Sequence of chain 1.A:
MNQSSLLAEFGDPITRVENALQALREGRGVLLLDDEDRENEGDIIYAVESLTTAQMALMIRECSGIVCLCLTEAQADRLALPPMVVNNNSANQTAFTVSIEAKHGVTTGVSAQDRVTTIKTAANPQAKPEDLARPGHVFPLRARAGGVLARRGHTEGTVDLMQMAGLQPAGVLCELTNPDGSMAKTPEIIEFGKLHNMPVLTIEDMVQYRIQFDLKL

Sequence of chain 1.B:
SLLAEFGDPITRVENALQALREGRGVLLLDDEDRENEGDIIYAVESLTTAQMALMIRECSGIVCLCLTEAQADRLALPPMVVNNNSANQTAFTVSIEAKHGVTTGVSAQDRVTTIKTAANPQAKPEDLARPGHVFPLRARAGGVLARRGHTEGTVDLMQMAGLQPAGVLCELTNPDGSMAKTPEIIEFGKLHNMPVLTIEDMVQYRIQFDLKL

Binding-site contacts:
Ligand atom C4 contacts residue GLU59 of chain 1.A at 3.5 Å.
Ligand atom ON contacts residue HIS157 of chain 1.B at 3.0 Å (h-bond).
Ligand atom O4 contacts residue THR175 of chain 1.A at 3.9 Å.
Ligand atom C1 contacts residue HIS157 of chain 1.B at 3.4 Å.
Ligand atom P contacts residue HIS174 of chain 1.A at 3.5 Å.
Ligand atom ON contacts residue GLU195 of chain 1.A at 3.6 Å (salt-bridge).
Ligand atom C1 contacts residue PHE116 of chain 1.A at 3.8 Å (hydrophobic).
Ligand atom O2 contacts residue LEU161 of chain 1.A at 3.0 Å.
Ligand atom N contacts residue HIS157 of chain 1.B at 3.6 Å.
Ligand atom P contacts residue ARG171 of chain 1.A at 3.7 Å.
Ligand atom O2 contacts residue LEU193 of chain 1.A at 3.8 Å.
Ligand atom O1 contacts residue HIS157 of chain 1.B at 2.5 Å (h-bond).
Ligand atom C4 contacts residue HIS174 of chain 1.A at 3.4 Å.
Ligand atom O7 contacts residue ARG58 of chain 1.A at 3.1 Å (salt-bridge).
Ligand atom O5 contacts residue GLY173 of chain 1.A at 3.7 Å.
Ligand atom N contacts residue CYS88 of chain 1.A at 3.3 Å (h-bond).
Ligand atom C1 contacts residue GLU195 of chain 1.A at 3.5 Å.
Ligand atom P contacts residue ARG58 of chain 1.A at 3.7 Å.
Ligand atom O7 contacts residue HIS174 of chain 1.A at 2.7 Å (h-bond).
Ligand atom O3 contacts residue GLU59 of chain 1.A at 3.7 Å.
Ligand atom O1 contacts residue GLU195 of chain 1.A at 3.4 Å (salt-bridge).
Ligand atom O7 contacts residue GLU59 of chain 1.A at 3.2 Å (salt-bridge).
Ligand atom C2 contacts residue THR114 of chain 1.A at 3.6 Å.
Ligand atom O5 contacts residue THR175 of chain 1.A at 2.6 Å (h-bond).
Ligand atom O3 contacts residue GLU195 of chain 1.A at 3.0 Å (salt-bridge).
Ligand atom O7 contacts residue GLY173 of chain 1.A at 3.5 Å.
Ligand atom O6 contacts residue ARG171 of chain 1.A at 2.9 Å (salt-bridge).
Ligand atom N contacts residue GLU195 of chain 1.A at 3.6 Å (salt-bridge).
Ligand atom C3 contacts residue LEU193 of chain 1.A at 3.8 Å (hydrophobic).
Ligand atom N contacts residue PHE116 of chain 1.A at 3.4 Å.
Ligand atom O5 contacts residue ARG171 of chain 1.A at 2.9 Å (salt-bridge).
Ligand atom P contacts residue THR175 of chain 1.A at 3.8 Å.
Ligand atom O2 contacts residue THR114 of chain 1.A at 3.5 Å.
Ligand atom ON contacts residue PHE116 of chain 1.A at 3.0 Å.
Ligand atom C3 contacts residue ASP63 of chain 1.A at 3.7 Å.
Ligand atom O5 contacts residue HIS174 of chain 1.A at 3.3 Å (h-bond).
Ligand atom C1 contacts residue THR114 of chain 1.A at 3.9 Å.
Ligand atom O6 contacts residue ARG58 of chain 1.A at 3.0 Å (salt-bridge).
Ligand atom ON contacts residue CYS88 of chain 1.A at 3.4 Å (h-bond).
Ligand atom C4 contacts residue ASP63 of chain 1.A at 3.6 Å.

A protein and the small-molecule ligand that binds it are described below.
Small molecule (SMILES): O=C(NO)[C@H](O)[C@H](O)COP(=O)(O)O